Sequence of chain 1.D:
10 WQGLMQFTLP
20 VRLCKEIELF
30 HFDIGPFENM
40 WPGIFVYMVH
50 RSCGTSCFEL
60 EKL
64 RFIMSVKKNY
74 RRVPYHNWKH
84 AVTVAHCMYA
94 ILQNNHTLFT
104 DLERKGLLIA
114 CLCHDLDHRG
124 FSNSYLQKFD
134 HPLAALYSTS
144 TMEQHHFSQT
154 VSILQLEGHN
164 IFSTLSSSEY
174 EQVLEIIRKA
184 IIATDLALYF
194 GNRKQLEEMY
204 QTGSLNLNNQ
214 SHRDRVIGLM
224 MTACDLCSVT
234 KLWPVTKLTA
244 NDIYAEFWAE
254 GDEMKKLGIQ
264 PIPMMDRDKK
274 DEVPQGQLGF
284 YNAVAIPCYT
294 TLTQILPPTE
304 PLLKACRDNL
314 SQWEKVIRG

Binding-site contacts:
Ligand atom N3 contacts residue PHE283 of chain 1.D at 3.3 Å.
Ligand atom C2 contacts residue PHE283 of chain 1.D at 3.6 Å (hydrophobic).
Ligand atom C9 contacts residue MET267 of chain 1.D at 3.5 Å (hydrophobic).
Ligand atom N4 contacts residue LEU229 of chain 1.D at 3.9 Å.
Ligand atom C12 contacts residue HIS79 of chain 1.D at 3.3 Å.
Ligand atom C11 contacts residue ILE246 of chain 1.D at 3.9 Å (hydrophobic).
Ligand atom C15 contacts residue PHE283 of chain 1.D at 3.5 Å (hydrophobic).
Ligand atom C7 contacts residue GLN280 of chain 1.D at 3.4 Å.
Ligand atom C7 contacts residue PHE283 of chain 1.D at 3.6 Å (hydrophobic).
Ligand atom N6 contacts residue LEU229 of chain 1.D at 3.5 Å.
Ligand atom C9 contacts residue PHE283 of chain 1.D at 3.6 Å (hydrophobic).
Ligand atom C22 contacts residue PHE250 of chain 1.D at 3.8 Å (hydrophobic).
Ligand atom C12 contacts residue PHE250 of chain 1.D at 3.1 Å (hydrophobic).
Ligand atom N5 contacts residue PHE283 of chain 1.D at 3.4 Å.
Ligand atom C24 contacts residue MET267 of chain 1.D at 3.7 Å (hydrophobic).
Ligand atom C8 contacts residue GLN280 of chain 1.D at 3.0 Å.
Ligand atom C1 contacts residue PHE283 of chain 1.D at 3.4 Å (hydrophobic).
Ligand atom C2 contacts residue ILE246 of chain 1.D at 3.9 Å (hydrophobic).
Ligand atom C14 contacts residue LEU229 of chain 1.D at 3.9 Å (hydrophobic).
Ligand atom C25 contacts residue LEU189 of chain 1.D at 3.6 Å (hydrophobic).
Ligand atom C11 contacts residue VAL232 of chain 1.D at 3.9 Å (hydrophobic).
Ligand atom C21 contacts residue MET267 of chain 1.D at 3.4 Å (hydrophobic).
Ligand atom C19 contacts residue LEU229 of chain 1.D at 3.7 Å (hydrophobic).
Ligand atom C9 contacts residue PHE250 of chain 1.D at 3.7 Å (hydrophobic).
Ligand atom C21 contacts residue PHE283 of chain 1.D at 3.6 Å (hydrophobic).
Ligand atom C15 contacts residue PHE250 of chain 1.D at 3.9 Å (hydrophobic).
Ligand atom C14 contacts residue SER231 of chain 1.D at 3.5 Å.
Ligand atom N6 contacts residue TYR78 of chain 1.D at 3.8 Å.
Ligand atom C11 contacts residue PHE283 of chain 1.D at 3.5 Å (hydrophobic).
Ligand atom C18 contacts residue HIS79 of chain 1.D at 3.8 Å.
Ligand atom C8 contacts residue PHE283 of chain 1.D at 3.7 Å (hydrophobic).
Ligand atom C13 contacts residue PHE250 of chain 1.D at 2.9 Å (hydrophobic).
Ligand atom C14 contacts residue ILE246 of chain 1.D at 3.9 Å (hydrophobic).
Ligand atom N5 contacts residue PHE250 of chain 1.D at 3.7 Å.
Ligand atom C13 contacts residue HIS79 of chain 1.D at 3.3 Å.
Ligand atom C18 contacts residue PHE250 of chain 1.D at 3.9 Å (hydrophobic).
Ligand atom O17 contacts residue PHE283 of chain 1.D at 3.9 Å.
Ligand atom C15 contacts residue MET267 of chain 1.D at 3.9 Å (hydrophobic).
Ligand atom C26 contacts residue LEU189 of chain 1.D at 3.8 Å (hydrophobic).
Ligand atom O17 contacts residue GLN280 of chain 1.D at 3.0 Å (h-bond).

A small-molecule ligand and the protein it binds are described below.
Small molecule (SMILES): C#Cc1cccc(-n2nccc2-c2nn(-c3ccccc3)ccc2=O)c1